Sequence of chain 1.A:
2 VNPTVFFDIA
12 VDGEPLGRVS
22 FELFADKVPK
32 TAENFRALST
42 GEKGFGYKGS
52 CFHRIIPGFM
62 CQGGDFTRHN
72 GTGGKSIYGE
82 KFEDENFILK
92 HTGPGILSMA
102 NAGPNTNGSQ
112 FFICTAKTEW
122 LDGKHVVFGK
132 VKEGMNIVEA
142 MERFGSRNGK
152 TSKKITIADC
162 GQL

This protein binds this small molecule.
Small molecule (SMILES): CO[C@@H]1[C@@H](C)[C@@H](OC)/C=C/C=C/CCOC(=O)[C@@H]2CCCN(N2)C(=O)[C@H](Cc2cccc(O)c2)NC(=O)[C@H](C(C)C)NC(=O)[C@@H]1C

Binding-site contacts:
Ligand atom C34 contacts residue ARG55 of chain 1.A at 3.6 Å.
Ligand atom C6 contacts residue MET61 of chain 1.A at 3.3 Å (hydrophobic).
Ligand atom O3 contacts residue ASN102 of chain 1.A at 2.7 Å (h-bond).
Ligand atom C11 contacts residue ASN102 of chain 1.A at 3.8 Å.
Ligand atom C25 contacts residue ILE57 of chain 1.A at 3.8 Å (hydrophobic).
Ligand atom O2 contacts residue ARG55 of chain 1.A at 3.1 Å (salt-bridge).
Ligand atom O5 contacts residue ARG55 of chain 1.A at 3.6 Å.
Ligand atom C23 contacts residue ALA101 of chain 1.A at 3.8 Å (hydrophobic).
Ligand atom C21 contacts residue ASN102 of chain 1.A at 3.8 Å.
Ligand atom O3 contacts residue ALA101 of chain 1.A at 3.1 Å.
Ligand atom O1 contacts residue PHE60 of chain 1.A at 3.8 Å.
Ligand atom C18 contacts residue HIS126 of chain 1.A at 3.2 Å.
Ligand atom N4 contacts residue ASN102 of chain 1.A at 2.8 Å (h-bond).
Ligand atom O2 contacts residue GLN63 of chain 1.A at 3.4 Å (h-bond).
Ligand atom C8 contacts residue MET61 of chain 1.A at 3.7 Å (hydrophobic).
Ligand atom O4 contacts residue HIS126 of chain 1.A at 2.4 Å (h-bond).
Ligand atom C7 contacts residue HIS126 of chain 1.A at 3.8 Å.
Ligand atom C24 contacts residue GLN111 of chain 1.A at 3.6 Å.
Ligand atom C8 contacts residue PHE113 of chain 1.A at 3.4 Å (hydrophobic).
Ligand atom C8 contacts residue GLN63 of chain 1.A at 3.8 Å.
Ligand atom O5 contacts residue GLN63 of chain 1.A at 3.0 Å (h-bond).
Ligand atom C20 contacts residue ASN102 of chain 1.A at 3.7 Å.
Ligand atom C13 contacts residue ASN102 of chain 1.A at 3.5 Å.
Ligand atom N3 contacts residue GLN63 of chain 1.A at 3.0 Å (h-bond).
Ligand atom O4 contacts residue LEU122 of chain 1.A at 3.7 Å.
Ligand atom C7 contacts residue PHE113 of chain 1.A at 3.7 Å (hydrophobic).
Ligand atom C7 contacts residue MET61 of chain 1.A at 3.7 Å (hydrophobic).
Ligand atom C11 contacts residue HIS126 of chain 1.A at 3.8 Å.
Ligand atom C20 contacts residue GLN63 of chain 1.A at 3.8 Å.
Ligand atom C11 contacts residue ALA101 of chain 1.A at 3.8 Å (hydrophobic).
Ligand atom C8 contacts residue HIS126 of chain 1.A at 3.8 Å.
Ligand atom C19 contacts residue HIS126 of chain 1.A at 3.4 Å.
Ligand atom C23 contacts residue GLN111 of chain 1.A at 3.4 Å.
Ligand atom C12 contacts residue ASN102 of chain 1.A at 3.4 Å.
Ligand atom N3 contacts residue ARG55 of chain 1.A at 3.8 Å.
Ligand atom C24 contacts residue THR73 of chain 1.A at 3.6 Å.
Ligand atom C22 contacts residue GLN111 of chain 1.A at 3.4 Å.
Ligand atom N2 contacts residue GLN63 of chain 1.A at 3.5 Å (h-bond).
Ligand atom O3 contacts residue HIS126 of chain 1.A at 3.0 Å.
Ligand atom O6 contacts residue ALA103 of chain 1.A at 3.4 Å.